Binding-site contacts:
Ligand atom C contacts residue TYR88 of chain 1.A at 3.9 Å (hydrophobic).
Ligand atom CB contacts residue ILE56 of chain 1.A at 3.4 Å (hydrophobic).
Ligand atom C contacts residue LYS90 of chain 1.A at 3.5 Å.
Ligand atom C contacts residue ASN29 of chain 1.A at 4.0 Å.
Ligand atom O contacts residue ILE56 of chain 1.A at 4.0 Å.
Ligand atom CB contacts residue ASN29 of chain 1.A at 3.8 Å.
Ligand atom N contacts residue ASN60 of chain 1.A at 3.3 Å (h-bond).
Ligand atom O contacts residue ASN60 of chain 1.A at 3.1 Å (h-bond).
Ligand atom O contacts residue LYS90 of chain 1.A at 2.7 Å (salt-bridge).
Ligand atom OD2 contacts residue LYS25 of chain 1.A at 2.7 Å (salt-bridge).
Ligand atom CA contacts residue ASN60 of chain 1.A at 3.2 Å.
Ligand atom CB contacts residue ASN60 of chain 1.A at 3.1 Å.
Ligand atom N contacts residue LYS90 of chain 1.A at 3.8 Å.
Ligand atom O contacts residue LYS90 of chain 1.A at 3.0 Å (salt-bridge).
Ligand atom CG1 contacts residue PHE32 of chain 1.A at 4.2 Å (hydrophobic).
Ligand atom O contacts residue TYR88 of chain 1.A at 2.9 Å (h-bond).
Ligand atom CB contacts residue LYS25 of chain 1.A at 4.2 Å.
Ligand atom CD contacts residue LYS33 of chain 1.A at 3.7 Å.
Ligand atom OD1 contacts residue ASN29 of chain 1.A at 3.5 Å (h-bond).
Ligand atom C contacts residue ASN60 of chain 1.A at 3.5 Å.
Ligand atom CA contacts residue LYS90 of chain 1.A at 3.8 Å.
Ligand atom CG2 contacts residue PHE32 of chain 1.A at 3.5 Å (hydrophobic).
Ligand atom CG contacts residue ILE56 of chain 1.A at 4.2 Å (hydrophobic).
Ligand atom O contacts residue LYS90 of chain 1.A at 3.0 Å (salt-bridge).
Ligand atom CG2 contacts residue ASN29 of chain 1.A at 3.3 Å.
Ligand atom CG1 contacts residue LEU63 of chain 1.A at 4.2 Å (hydrophobic).
Ligand atom C contacts residue LYS90 of chain 1.A at 3.0 Å.
Ligand atom OD1 contacts residue LYS25 of chain 1.A at 2.9 Å (salt-bridge).
Ligand atom C contacts residue LYS90 of chain 1.A at 3.8 Å.
Ligand atom N contacts residue ASN29 of chain 1.A at 3.9 Å.
Ligand atom CG contacts residue LYS25 of chain 1.A at 3.0 Å.
Ligand atom CB contacts residue ASN60 of chain 1.A at 4.2 Å.
Ligand atom OXT contacts residue LYS90 of chain 1.A at 3.4 Å (salt-bridge).
Ligand atom CA contacts residue TYR88 of chain 1.A at 4.1 Å (hydrophobic).
Ligand atom O contacts residue ARG94 of chain 1.A at 3.0 Å (salt-bridge).
Ligand atom CG contacts residue LYS33 of chain 1.A at 4.3 Å.
Ligand atom C contacts residue ARG94 of chain 1.A at 4.1 Å.
Ligand atom O contacts residue ASN29 of chain 1.A at 2.8 Å (h-bond).
Ligand atom CG1 contacts residue ASN60 of chain 1.A at 3.8 Å.
Ligand atom OE2 contacts residue LYS33 of chain 1.A at 2.6 Å (salt-bridge).

A protein and the small-molecule ligand that binds it are described below.
Small molecule (SMILES): CSCC[C@H](NC(C)=O)C(=O)N[C@@H](CCC(=O)O)C(=O)N[C@@H](CCC(=O)O)C(=O)N[C@H](C(=O)N[C@@H](CC(=O)O)C(=O)O)C(C)C

Sequence of chain 1.A:
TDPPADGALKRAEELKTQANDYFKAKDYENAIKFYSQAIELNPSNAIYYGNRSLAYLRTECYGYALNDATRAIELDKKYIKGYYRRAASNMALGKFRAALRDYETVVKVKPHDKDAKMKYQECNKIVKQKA